Sequence of chain 56.C:
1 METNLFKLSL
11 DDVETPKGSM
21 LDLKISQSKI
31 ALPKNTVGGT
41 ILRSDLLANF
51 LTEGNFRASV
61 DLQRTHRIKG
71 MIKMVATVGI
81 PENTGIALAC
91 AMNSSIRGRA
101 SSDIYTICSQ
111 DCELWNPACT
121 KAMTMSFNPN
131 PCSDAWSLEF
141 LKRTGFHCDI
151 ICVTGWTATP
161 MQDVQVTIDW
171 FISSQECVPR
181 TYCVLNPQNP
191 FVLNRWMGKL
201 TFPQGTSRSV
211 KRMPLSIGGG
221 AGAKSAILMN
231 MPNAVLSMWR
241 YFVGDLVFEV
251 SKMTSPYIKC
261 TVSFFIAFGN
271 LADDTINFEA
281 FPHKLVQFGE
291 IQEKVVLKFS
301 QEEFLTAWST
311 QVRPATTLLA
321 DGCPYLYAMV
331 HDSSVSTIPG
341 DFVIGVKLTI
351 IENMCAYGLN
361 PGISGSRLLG

A small-molecule ligand and the protein it binds are described below.
Small molecule (SMILES): Nc1ccn([C@@H]2O[C@H](CO[P](=O)(O)O[C@H]3[C@@H](O)[C@H](n4ccc(=O)[nH]c4=O)O[C@@H]3CO[P](=O)(O)O[C@H]3[C@@H](O)[C@H](n4ccc(N)nc4=O)O[C@@H]3CO[P](=O)(O)O[C@H]3[C@@H](O)[C@H](n4ccc(=O)[nH]c4=O)O[C@@H]3CO[P](=O)(O)O[C@H]3[C@@H](O)[C@H](n4cnc5c(=O)nc(N)[nH]c54)O[C@@H]3CO[P](=O)(O)O[C@H]3[C@@H](O)[C@H](n4cnc5c(N)ncnc54)O[C@@H]3CO)[C@@H](O)[C@H]2O)c(=O)n1

Binding-site contacts:
Ligand atom O5' contacts residue LYS7 of chain 7.C at 3.4 Å (salt-bridge).
Ligand atom N7 contacts residue ILE350 of chain 56.C at 3.8 Å.
Ligand atom O3' contacts residue SER126 of chain 56.C at 3.3 Å.
Ligand atom OP1 contacts residue THR124 of chain 56.C at 3.8 Å.
Ligand atom OP1 contacts residue ASN4 of chain 7.C at 3.5 Å.
Ligand atom C4' contacts residue MET1 of chain 7.C at 3.9 Å (hydrophobic).
Ligand atom C1' contacts residue ARG180 of chain 56.C at 3.7 Å.
Ligand atom OP1 contacts residue SER126 of chain 56.C at 2.8 Å (h-bond).
Ligand atom P contacts residue LYS7 of chain 7.C at 3.2 Å.
Ligand atom C4' contacts residue THR124 of chain 56.C at 3.6 Å.
Ligand atom C6 contacts residue ILE350 of chain 56.C at 3.8 Å (hydrophobic).
Ligand atom O4' contacts residue MET1 of chain 7.C at 3.7 Å.
Ligand atom OP2 contacts residue LYS7 of chain 7.C at 2.6 Å (salt-bridge).
Ligand atom C4' contacts residue GLU2 of chain 7.C at 3.5 Å.
Ligand atom O2' contacts residue MET1 of chain 7.C at 3.2 Å (h-bond).
Ligand atom C5 contacts residue ILE350 of chain 56.C at 3.6 Å (hydrophobic).
Ligand atom OP1 contacts residue THR3 of chain 7.C at 2.9 Å (h-bond).
Ligand atom O2' contacts residue ARG180 of chain 56.C at 3.9 Å.
Ligand atom C4 contacts residue VAL192 of chain 56.C at 3.9 Å (hydrophobic).
Ligand atom P contacts residue THR3 of chain 7.C at 3.9 Å.
Ligand atom C4' contacts residue SER126 of chain 56.C at 3.4 Å.
Ligand atom N3 contacts residue VAL192 of chain 56.C at 3.4 Å.
Ligand atom C2 contacts residue ARG180 of chain 56.C at 3.6 Å.
Ligand atom O4' contacts residue PRO190 of chain 56.C at 3.2 Å.
Ligand atom C1' contacts residue PRO190 of chain 56.C at 3.9 Å (hydrophobic).
Ligand atom C2 contacts residue VAL192 of chain 56.C at 3.7 Å (hydrophobic).
Ligand atom OP1 contacts residue THR124 of chain 56.C at 4.0 Å.
Ligand atom O3' contacts residue THR3 of chain 7.C at 3.8 Å.
Ligand atom O2' contacts residue SER126 of chain 56.C at 3.6 Å (h-bond).
Ligand atom O2' contacts residue MET125 of chain 56.C at 3.6 Å.
Ligand atom OP1 contacts residue LYS7 of chain 7.C at 3.4 Å (salt-bridge).
Ligand atom C5' contacts residue THR124 of chain 56.C at 3.5 Å.
Ligand atom N6 contacts residue THR349 of chain 56.C at 3.9 Å.
Ligand atom C5' contacts residue SER126 of chain 56.C at 3.9 Å.
Ligand atom C5' contacts residue GLU2 of chain 7.C at 3.2 Å.
Ligand atom O4' contacts residue ARG180 of chain 56.C at 4.0 Å.
Ligand atom N6 contacts residue ILE350 of chain 56.C at 4.0 Å.
Ligand atom N3 contacts residue ARG180 of chain 56.C at 4.0 Å.
Ligand atom P contacts residue SER126 of chain 56.C at 3.7 Å.
Ligand atom O3' contacts residue GLU2 of chain 7.C at 3.6 Å.

Sequence of chain 7.C:
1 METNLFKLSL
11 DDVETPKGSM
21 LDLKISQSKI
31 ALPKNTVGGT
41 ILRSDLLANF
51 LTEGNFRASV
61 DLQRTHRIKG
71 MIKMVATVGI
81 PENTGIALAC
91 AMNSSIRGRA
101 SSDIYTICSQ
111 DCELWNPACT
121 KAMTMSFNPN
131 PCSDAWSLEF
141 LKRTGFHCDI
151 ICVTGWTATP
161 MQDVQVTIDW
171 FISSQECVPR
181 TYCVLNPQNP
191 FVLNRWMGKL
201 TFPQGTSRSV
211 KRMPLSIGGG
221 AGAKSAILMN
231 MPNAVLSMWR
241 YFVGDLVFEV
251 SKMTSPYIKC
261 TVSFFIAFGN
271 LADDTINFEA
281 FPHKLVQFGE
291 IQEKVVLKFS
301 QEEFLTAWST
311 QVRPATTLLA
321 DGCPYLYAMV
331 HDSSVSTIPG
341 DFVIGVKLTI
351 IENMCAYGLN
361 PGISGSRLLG